Binding-site contacts:
Ligand atom C7 contacts residue ASN61 of chain 1.B at 3.7 Å.
Ligand atom N2 contacts residue ASN61 of chain 1.B at 3.0 Å (h-bond).
Ligand atom C6 contacts residue ASN61 of chain 1.B at 4.4 Å.
Ligand atom C5 contacts residue ASN61 of chain 1.B at 3.6 Å.
Ligand atom O6 contacts residue TYR28 of chain 1.B at 4.1 Å.
Ligand atom O5 contacts residue TYR28 of chain 1.B at 3.9 Å.
Ligand atom C6 contacts residue TYR28 of chain 1.B at 3.5 Å (hydrophobic).
Ligand atom C2 contacts residue ASN61 of chain 1.B at 2.5 Å.
Ligand atom C5 contacts residue TYR28 of chain 1.B at 4.4 Å (hydrophobic).
Ligand atom C4 contacts residue ASN61 of chain 1.B at 4.2 Å.
Ligand atom O5 contacts residue ASN61 of chain 1.B at 2.3 Å (h-bond).
Ligand atom C3 contacts residue ASN61 of chain 1.B at 3.8 Å.
Ligand atom C1 contacts residue ASN61 of chain 1.B at 1.4 Å.
Ligand atom O7 contacts residue ASN61 of chain 1.B at 4.0 Å.

Sequence of chain 1.B:
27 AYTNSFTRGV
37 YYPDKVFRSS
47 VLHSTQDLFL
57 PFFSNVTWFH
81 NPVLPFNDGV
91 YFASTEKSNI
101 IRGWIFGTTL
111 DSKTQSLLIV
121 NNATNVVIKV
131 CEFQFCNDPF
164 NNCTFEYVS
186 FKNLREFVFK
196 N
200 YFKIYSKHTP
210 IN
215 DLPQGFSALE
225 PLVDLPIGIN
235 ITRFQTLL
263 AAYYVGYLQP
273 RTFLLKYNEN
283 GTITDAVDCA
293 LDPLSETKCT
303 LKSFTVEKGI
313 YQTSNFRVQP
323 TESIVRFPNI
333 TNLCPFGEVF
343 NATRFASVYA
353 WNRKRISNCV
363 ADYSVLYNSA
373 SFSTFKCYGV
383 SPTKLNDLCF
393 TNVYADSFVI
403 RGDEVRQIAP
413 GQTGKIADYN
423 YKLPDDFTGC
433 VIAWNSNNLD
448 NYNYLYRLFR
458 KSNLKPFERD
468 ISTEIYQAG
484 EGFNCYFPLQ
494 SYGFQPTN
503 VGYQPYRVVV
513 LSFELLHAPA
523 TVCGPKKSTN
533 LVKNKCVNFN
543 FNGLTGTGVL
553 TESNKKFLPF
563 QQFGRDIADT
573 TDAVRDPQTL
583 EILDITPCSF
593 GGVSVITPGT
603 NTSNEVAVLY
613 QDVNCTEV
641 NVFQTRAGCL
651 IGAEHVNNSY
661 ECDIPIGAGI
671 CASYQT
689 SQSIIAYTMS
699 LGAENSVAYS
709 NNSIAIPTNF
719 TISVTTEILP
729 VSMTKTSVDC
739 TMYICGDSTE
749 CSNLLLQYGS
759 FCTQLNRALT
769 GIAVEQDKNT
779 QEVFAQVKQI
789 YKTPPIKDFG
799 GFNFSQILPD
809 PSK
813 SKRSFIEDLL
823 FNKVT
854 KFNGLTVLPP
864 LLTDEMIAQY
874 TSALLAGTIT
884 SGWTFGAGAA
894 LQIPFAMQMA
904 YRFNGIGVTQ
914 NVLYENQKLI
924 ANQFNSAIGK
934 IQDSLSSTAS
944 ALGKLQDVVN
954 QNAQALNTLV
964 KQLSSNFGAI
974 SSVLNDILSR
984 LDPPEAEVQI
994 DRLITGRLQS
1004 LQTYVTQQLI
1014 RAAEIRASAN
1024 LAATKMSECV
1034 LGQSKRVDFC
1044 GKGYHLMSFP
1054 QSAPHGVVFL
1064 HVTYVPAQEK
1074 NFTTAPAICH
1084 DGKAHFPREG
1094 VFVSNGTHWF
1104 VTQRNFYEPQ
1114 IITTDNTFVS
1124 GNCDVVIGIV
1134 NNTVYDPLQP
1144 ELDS

This small molecule binds to this protein.
Small molecule (SMILES): CC(=O)N[C@@H]1[C@@H](O)[C@H](O)[C@@H](CO)O[C@H]1O